Sequence of chain 2.G:
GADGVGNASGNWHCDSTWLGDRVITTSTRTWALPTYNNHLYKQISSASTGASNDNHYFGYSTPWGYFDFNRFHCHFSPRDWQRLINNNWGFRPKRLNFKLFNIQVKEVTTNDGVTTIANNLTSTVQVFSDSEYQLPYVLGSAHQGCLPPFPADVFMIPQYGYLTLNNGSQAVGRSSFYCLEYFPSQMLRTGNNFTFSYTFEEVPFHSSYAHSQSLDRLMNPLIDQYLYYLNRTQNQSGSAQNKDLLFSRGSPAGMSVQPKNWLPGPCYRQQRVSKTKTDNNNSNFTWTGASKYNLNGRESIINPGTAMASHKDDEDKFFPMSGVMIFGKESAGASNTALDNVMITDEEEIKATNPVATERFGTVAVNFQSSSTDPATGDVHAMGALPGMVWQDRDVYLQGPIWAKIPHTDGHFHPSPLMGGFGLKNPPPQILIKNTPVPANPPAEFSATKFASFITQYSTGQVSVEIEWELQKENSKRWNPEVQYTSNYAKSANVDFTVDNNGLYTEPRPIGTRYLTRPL

This protein binds this small molecule.
Small molecule (SMILES): Nc1ncnc2[nH]cnc12

Binding-site contacts:
Ligand atom N6 contacts residue GLY639 of chain 2.G at 3.5 Å (h-bond).
Ligand atom N6 contacts residue PRO633 of chain 2.G at 4.4 Å.
Ligand atom N3 contacts residue GLY639 of chain 2.G at 4.2 Å.
Ligand atom N6 contacts residue PHE638 of chain 2.G at 3.7 Å.
Ligand atom C5 contacts residue SER632 of chain 2.G at 3.9 Å.
Ligand atom C8 contacts residue HIS630 of chain 2.G at 3.3 Å.
Ligand atom N9 contacts residue HIS630 of chain 2.G at 4.4 Å.
Ligand atom C2 contacts residue ILE622 of chain 2.G at 4.3 Å (hydrophobic).
Ligand atom C5 contacts residue PRO420 of chain 2.G at 4.5 Å (hydrophobic).
Ligand atom N1 contacts residue PRO631 of chain 2.G at 4.2 Å.
Ligand atom N9 contacts residue PRO631 of chain 2.G at 3.8 Å.
Ligand atom C5 contacts residue PRO631 of chain 2.G at 4.4 Å (hydrophobic).
Ligand atom C6 contacts residue PRO631 of chain 2.G at 4.3 Å (hydrophobic).
Ligand atom N6 contacts residue SER632 of chain 2.G at 3.6 Å.
Ligand atom C2 contacts residue GLY639 of chain 2.G at 2.9 Å.
Ligand atom N7 contacts residue ASP609 of chain 2.G at 4.0 Å.
Ligand atom N1 contacts residue GLY639 of chain 2.G at 3.0 Å (h-bond).
Ligand atom N1 contacts residue PHE638 of chain 2.G at 4.1 Å.
Ligand atom C6 contacts residue SER632 of chain 2.G at 4.0 Å.
Ligand atom C2 contacts residue PRO631 of chain 2.G at 4.2 Å (hydrophobic).
Ligand atom N3 contacts residue PRO631 of chain 2.G at 4.1 Å.
Ligand atom N6 contacts residue GLY637 of chain 2.G at 3.4 Å (h-bond).
Ligand atom N7 contacts residue SER632 of chain 2.G at 3.7 Å.
Ligand atom C4 contacts residue PRO631 of chain 2.G at 4.2 Å (hydrophobic).
Ligand atom C6 contacts residue GLY639 of chain 2.G at 3.7 Å.
Ligand atom N7 contacts residue HIS630 of chain 2.G at 3.7 Å.